Sequence of chain 2.A:
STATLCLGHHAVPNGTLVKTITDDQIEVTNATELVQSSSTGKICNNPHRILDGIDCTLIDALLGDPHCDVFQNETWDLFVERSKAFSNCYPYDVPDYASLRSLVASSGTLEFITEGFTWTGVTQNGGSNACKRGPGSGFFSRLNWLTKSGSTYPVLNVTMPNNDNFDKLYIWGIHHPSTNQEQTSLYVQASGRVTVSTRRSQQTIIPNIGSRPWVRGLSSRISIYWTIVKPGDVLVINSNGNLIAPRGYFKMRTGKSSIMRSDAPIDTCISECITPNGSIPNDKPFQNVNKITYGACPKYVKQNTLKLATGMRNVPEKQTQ

A small-molecule ligand and the protein it binds are described below.
Small molecule (SMILES): CC(=O)N[C@H]1[C@H](O[C@H]2[C@H](O)[C@@H](NC(C)=O)CO[C@@H]2CO)O[C@H](CO)[C@@H](O[C@@H]2O[C@H](CO)[C@@H](O)[C@H](O)[C@@H]2O)[C@@H]1O

Binding-site contacts:
Ligand atom C5 contacts residue ASN290 of chain 2.A at 3.9 Å.
Ligand atom C3 contacts residue ASN277 of chain 2.A at 3.7 Å.
Ligand atom C8 contacts residue GLU69 of chain 2.B at 3.7 Å.
Ligand atom C7 contacts residue VAL289 of chain 2.A at 4.4 Å (hydrophobic).
Ligand atom O6 contacts residue GLU69 of chain 2.B at 3.9 Å.
Ligand atom C3 contacts residue VAL289 of chain 2.A at 4.1 Å (hydrophobic).
Ligand atom C7 contacts residue ASN277 of chain 2.A at 3.1 Å.
Ligand atom O5 contacts residue VAL289 of chain 2.A at 4.5 Å.
Ligand atom C1 contacts residue ASN277 of chain 2.A at 1.4 Å.
Ligand atom C6 contacts residue GLU69 of chain 2.B at 4.5 Å.
Ligand atom C4 contacts residue ASN277 of chain 2.A at 4.2 Å.
Ligand atom O5 contacts residue ASN277 of chain 2.A at 2.4 Å (h-bond).
Ligand atom N2 contacts residue VAL289 of chain 2.A at 3.6 Å.
Ligand atom O5 contacts residue ASN290 of chain 2.A at 3.8 Å.
Ligand atom C5 contacts residue ASN277 of chain 2.A at 3.7 Å.
Ligand atom C1 contacts residue ASN290 of chain 2.A at 4.1 Å.
Ligand atom O7 contacts residue ASN277 of chain 2.A at 3.1 Å (h-bond).
Ligand atom N2 contacts residue ASN277 of chain 2.A at 2.8 Å (h-bond).
Ligand atom C2 contacts residue VAL289 of chain 2.A at 3.9 Å (hydrophobic).
Ligand atom C2 contacts residue ASN277 of chain 2.A at 2.3 Å.
Ligand atom C8 contacts residue SER37 of chain 2.A at 3.5 Å.
Ligand atom C8 contacts residue VAL289 of chain 2.A at 4.2 Å (hydrophobic).
Ligand atom C6 contacts residue ASN290 of chain 2.A at 4.2 Å.
Ligand atom C8 contacts residue ASN277 of chain 2.A at 4.3 Å.
Ligand atom O6 contacts residue ASN290 of chain 2.A at 3.6 Å.
Ligand atom C1 contacts residue VAL289 of chain 2.A at 3.5 Å (hydrophobic).

Sequence of chain 2.B:
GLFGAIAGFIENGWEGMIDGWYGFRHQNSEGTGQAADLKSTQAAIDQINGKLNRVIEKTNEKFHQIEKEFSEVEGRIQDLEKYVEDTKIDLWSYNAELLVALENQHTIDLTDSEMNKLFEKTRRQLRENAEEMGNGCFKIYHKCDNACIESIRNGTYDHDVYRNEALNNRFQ